Sequence of chain 2.A:
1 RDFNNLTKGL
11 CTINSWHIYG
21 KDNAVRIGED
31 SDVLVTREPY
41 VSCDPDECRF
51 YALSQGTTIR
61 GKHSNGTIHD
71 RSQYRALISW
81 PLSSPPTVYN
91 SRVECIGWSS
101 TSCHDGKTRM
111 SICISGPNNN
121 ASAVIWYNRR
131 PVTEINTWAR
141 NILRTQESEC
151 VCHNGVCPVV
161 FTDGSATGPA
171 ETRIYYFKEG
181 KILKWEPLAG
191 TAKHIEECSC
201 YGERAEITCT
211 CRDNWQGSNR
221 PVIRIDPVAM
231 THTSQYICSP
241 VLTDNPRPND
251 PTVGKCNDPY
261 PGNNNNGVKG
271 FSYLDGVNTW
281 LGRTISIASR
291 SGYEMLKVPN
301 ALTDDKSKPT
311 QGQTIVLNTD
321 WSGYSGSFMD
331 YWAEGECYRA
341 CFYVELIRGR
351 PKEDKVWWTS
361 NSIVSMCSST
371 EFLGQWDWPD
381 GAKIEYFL

Binding-site contacts:
Ligand atom O1B contacts residue ALA288 of chain 2.A at 3.9 Å.
Ligand atom O4 contacts residue ASN318 of chain 2.A at 2.6 Å (h-bond).
Ligand atom O10 contacts residue TRP321 of chain 2.A at 4.0 Å.
Ligand atom C5 contacts residue SER291 of chain 2.A at 4.3 Å.
Ligand atom N5 contacts residue ASN318 of chain 2.A at 3.1 Å (h-bond).
Ligand atom C7 contacts residue SER291 of chain 2.A at 4.2 Å.
Ligand atom C4 contacts residue ASN318 of chain 2.A at 3.1 Å.
Ligand atom C5 contacts residue ASN318 of chain 2.A at 3.7 Å.
Ligand atom C11 contacts residue SER291 of chain 2.A at 3.6 Å.
Ligand atom O4 contacts residue THR319 of chain 2.A at 4.1 Å.
Ligand atom O1A contacts residue ASN318 of chain 2.A at 3.0 Å (h-bond).
Ligand atom C10 contacts residue ASN318 of chain 2.A at 3.6 Å.
Ligand atom C6 contacts residue SER289 of chain 2.A at 4.2 Å.
Ligand atom C9 contacts residue SER289 of chain 2.A at 3.6 Å.
Ligand atom O7 contacts residue TRP321 of chain 2.A at 4.1 Å.
Ligand atom C10 contacts residue TRP321 of chain 2.A at 3.8 Å (hydrophobic).
Ligand atom C6 contacts residue SER291 of chain 2.A at 4.1 Å.
Ligand atom O8 contacts residue ALA288 of chain 2.A at 4.0 Å.
Ligand atom N5 contacts residue SER291 of chain 2.A at 3.3 Å (h-bond).
Ligand atom C11 contacts residue TRP321 of chain 2.A at 3.7 Å (hydrophobic).
Ligand atom O8 contacts residue SER289 of chain 2.A at 2.7 Å (h-bond).
Ligand atom O1B contacts residue SER289 of chain 2.A at 4.1 Å.
Ligand atom C3 contacts residue ASN318 of chain 2.A at 3.8 Å.
Ligand atom C7 contacts residue TRP321 of chain 2.A at 3.9 Å (hydrophobic).
Ligand atom C10 contacts residue SER291 of chain 2.A at 3.8 Å.
Ligand atom N5 contacts residue TRP321 of chain 2.A at 4.3 Å.
Ligand atom C1 contacts residue SER286 of chain 2.A at 3.4 Å.
Ligand atom O1B contacts residue SER286 of chain 2.A at 2.6 Å (h-bond).
Ligand atom O8 contacts residue SER286 of chain 2.A at 4.0 Å.
Ligand atom C11 contacts residue ASN318 of chain 2.A at 3.7 Å.
Ligand atom O1A contacts residue SER286 of chain 2.A at 3.5 Å (h-bond).
Ligand atom C8 contacts residue SER289 of chain 2.A at 3.5 Å.
Ligand atom O9 contacts residue SER289 of chain 2.A at 4.2 Å.
Ligand atom O9 contacts residue LYS352 of chain 2.A at 2.9 Å (salt-bridge).
Ligand atom C9 contacts residue TRP321 of chain 2.A at 4.0 Å (hydrophobic).
Ligand atom C11 contacts residue THR319 of chain 2.A at 3.5 Å.
Ligand atom C1 contacts residue ASN318 of chain 2.A at 4.0 Å.
Ligand atom C11 contacts residue ASP320 of chain 2.A at 3.7 Å.
Ligand atom C9 contacts residue LYS352 of chain 2.A at 3.5 Å.
Ligand atom C7 contacts residue SER289 of chain 2.A at 3.9 Å.

This small molecule binds to this protein.
Small molecule (SMILES): CC(=O)N[C@H]1[C@H]([C@H](O)[C@H](O)CO)O[C@@](O)(C(=O)O)C[C@@H]1O